The protein below binds the small molecule below.
Small molecule (SMILES): CC1(C)[C@@H]2CC[C@@]1(C)C(=O)C2

Binding-site contacts:
Ligand atom C5 contacts residue LEU244 of chain 1.A at 4.0 Å (hydrophobic).
Ligand atom O contacts residue TYR96 of chain 1.A at 2.9 Å (h-bond).
Ligand atom C10 contacts residue ILE395 of chain 1.A at 4.2 Å (hydrophobic).
Ligand atom C6 contacts residue GLY248 of chain 1.A at 4.0 Å.
Ligand atom C8 contacts residue VAL295 of chain 1.A at 3.8 Å (hydrophobic).
Ligand atom C9 contacts residue THR252 of chain 1.A at 4.0 Å.
Ligand atom C5 contacts residue GLY248 of chain 1.A at 4.4 Å.
Ligand atom C8 contacts residue ILE395 of chain 1.A at 4.3 Å (hydrophobic).
Ligand atom C6 contacts residue THR252 of chain 1.A at 4.1 Å.
Ligand atom C2 contacts residue TYR96 of chain 1.A at 3.7 Å (hydrophobic).
Ligand atom C10 contacts residue THR185 of chain 1.A at 4.0 Å.
Ligand atom C1 contacts residue VAL247 of chain 1.A at 4.2 Å (hydrophobic).
Ligand atom C10 contacts residue VAL247 of chain 1.A at 3.8 Å (hydrophobic).
Ligand atom C9 contacts residue HEM1 of chain 1.C at 3.9 Å.
Ligand atom C3 contacts residue LEU244 of chain 1.A at 3.7 Å (hydrophobic).
Ligand atom O contacts residue LEU244 of chain 1.A at 3.7 Å.
Ligand atom C5 contacts residue HEM1 of chain 1.C at 3.8 Å.
Ligand atom C10 contacts residue PHE87 of chain 1.A at 4.1 Å (hydrophobic).
Ligand atom C8 contacts residue HEM1 of chain 1.C at 4.3 Å.
Ligand atom C3 contacts residue HEM1 of chain 1.C at 4.3 Å.
Ligand atom C10 contacts residue VAL396 of chain 1.A at 4.0 Å (hydrophobic).
Ligand atom C3 contacts residue TYR96 of chain 1.A at 3.9 Å (hydrophobic).
Ligand atom C4 contacts residue HEM1 of chain 1.C at 3.5 Å.
Ligand atom C7 contacts residue HEM1 of chain 1.C at 4.5 Å.
Ligand atom C2 contacts residue LEU244 of chain 1.A at 3.8 Å (hydrophobic).
Ligand atom O contacts residue PHE98 of chain 1.A at 4.4 Å.
Ligand atom C3 contacts residue THR101 of chain 1.A at 4.0 Å.
Ligand atom C8 contacts residue ASP297 of chain 1.A at 4.2 Å.
Ligand atom C7 contacts residue VAL295 of chain 1.A at 4.5 Å (hydrophobic).
Ligand atom C2 contacts residue PHE87 of chain 1.A at 4.4 Å (hydrophobic).
Ligand atom C9 contacts residue VAL396 of chain 1.A at 4.2 Å (hydrophobic).
Ligand atom C9 contacts residue VAL295 of chain 1.A at 3.9 Å (hydrophobic).
Ligand atom C6 contacts residue VAL247 of chain 1.A at 3.9 Å (hydrophobic).
Ligand atom O contacts residue PHE87 of chain 1.A at 3.6 Å.
Ligand atom C6 contacts residue LEU244 of chain 1.A at 4.3 Å (hydrophobic).

Sequence of chain 1.A:
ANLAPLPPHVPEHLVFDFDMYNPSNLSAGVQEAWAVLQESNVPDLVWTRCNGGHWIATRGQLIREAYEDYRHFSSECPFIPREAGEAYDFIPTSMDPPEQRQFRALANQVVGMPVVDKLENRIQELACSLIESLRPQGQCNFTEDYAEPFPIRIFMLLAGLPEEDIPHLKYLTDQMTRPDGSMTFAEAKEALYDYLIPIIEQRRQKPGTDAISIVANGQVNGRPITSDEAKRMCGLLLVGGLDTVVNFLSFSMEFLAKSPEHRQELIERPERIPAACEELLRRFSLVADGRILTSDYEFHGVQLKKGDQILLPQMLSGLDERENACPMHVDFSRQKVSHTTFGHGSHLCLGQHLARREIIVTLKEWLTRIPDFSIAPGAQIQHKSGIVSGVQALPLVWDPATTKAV